Binding-site contacts:
Ligand atom C1 contacts residue TYR228 of chain 1.B at 3.8 Å (hydrophobic).
Ligand atom C8 contacts residue SER244 of chain 1.B at 3.6 Å.
Ligand atom C1 contacts residue ASN245 of chain 1.B at 1.4 Å.
Ligand atom C6 contacts residue TYR228 of chain 1.B at 4.2 Å (hydrophobic).
Ligand atom C4 contacts residue ASN245 of chain 1.B at 4.2 Å.
Ligand atom O5 contacts residue ASN245 of chain 1.B at 2.3 Å (h-bond).
Ligand atom C8 contacts residue ASN245 of chain 1.B at 3.7 Å.
Ligand atom C5 contacts residue ASN245 of chain 1.B at 3.6 Å.
Ligand atom O7 contacts residue ASN245 of chain 1.B at 4.0 Å.
Ligand atom C7 contacts residue ASN245 of chain 1.B at 3.4 Å.
Ligand atom O6 contacts residue TYR228 of chain 1.B at 4.2 Å.
Ligand atom C2 contacts residue ASN245 of chain 1.B at 2.5 Å.
Ligand atom C2 contacts residue TYR228 of chain 1.B at 3.9 Å (hydrophobic).
Ligand atom C5 contacts residue TYR228 of chain 1.B at 4.3 Å (hydrophobic).
Ligand atom O7 contacts residue SER244 of chain 1.B at 4.5 Å.
Ligand atom N2 contacts residue ASN245 of chain 1.B at 2.8 Å (h-bond).
Ligand atom C3 contacts residue ASN245 of chain 1.B at 3.8 Å.
Ligand atom C7 contacts residue TYR228 of chain 1.B at 4.3 Å (hydrophobic).
Ligand atom O5 contacts residue TYR228 of chain 1.B at 3.3 Å (h-bond).
Ligand atom O7 contacts residue TYR228 of chain 1.B at 3.6 Å.
Ligand atom C7 contacts residue SER244 of chain 1.B at 4.2 Å.

Sequence of chain 1.B:
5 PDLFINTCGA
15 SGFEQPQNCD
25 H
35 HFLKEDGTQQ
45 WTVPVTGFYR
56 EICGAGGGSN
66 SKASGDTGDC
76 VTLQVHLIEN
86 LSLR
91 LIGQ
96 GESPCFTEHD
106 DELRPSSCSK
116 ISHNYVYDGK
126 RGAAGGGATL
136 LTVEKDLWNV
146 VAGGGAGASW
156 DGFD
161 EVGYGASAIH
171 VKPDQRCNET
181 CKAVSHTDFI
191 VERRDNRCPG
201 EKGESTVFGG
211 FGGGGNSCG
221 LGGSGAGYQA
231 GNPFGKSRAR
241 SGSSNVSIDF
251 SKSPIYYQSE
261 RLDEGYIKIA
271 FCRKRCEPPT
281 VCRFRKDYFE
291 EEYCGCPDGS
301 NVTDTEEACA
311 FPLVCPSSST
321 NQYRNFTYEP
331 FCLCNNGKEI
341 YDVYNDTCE

A protein and the small-molecule ligand that binds it are described below.
Small molecule (SMILES): CC(=O)N[C@H]1[C@H](O[C@H]2[C@H](O)[C@@H](NC(C)=O)CO[C@@H]2CO)O[C@H](CO)[C@@H](O[C@H]2O[C@H](CO)[C@@H](O)[C@H](O)[C@@H]2O)[C@@H]1O